This small molecule binds to this protein.
Small molecule (SMILES): O=C(Nc1cc(Br)c(O)c(Br)c1)c1cc(Cl)ccc1Cl

Sequence of chain 2.A:
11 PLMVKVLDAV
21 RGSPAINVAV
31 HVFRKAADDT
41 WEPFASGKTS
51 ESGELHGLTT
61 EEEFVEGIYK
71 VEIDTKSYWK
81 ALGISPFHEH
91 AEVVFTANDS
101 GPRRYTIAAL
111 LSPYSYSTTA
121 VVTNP

Sequence of chain 1.A:
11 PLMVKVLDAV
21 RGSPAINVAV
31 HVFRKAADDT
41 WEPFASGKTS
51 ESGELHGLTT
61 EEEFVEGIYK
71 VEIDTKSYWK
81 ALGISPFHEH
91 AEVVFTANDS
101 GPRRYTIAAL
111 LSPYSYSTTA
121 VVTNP

Binding-site contacts:
Ligand atom NAL contacts residue DZ21 of chain 2.C at 0.7 Å (h-bond).
Ligand atom OAB contacts residue LYS15 of chain 1.A at 2.7 Å (salt-bridge).
Ligand atom CAH contacts residue SER117 of chain 2.A at 3.8 Å.
Ligand atom BRAE contacts residue DZ21 of chain 2.C at 0.5 Å.
Ligand atom BRAF contacts residue THR106 of chain 2.A at 3.8 Å.
Ligand atom CLAC contacts residue SER117 of chain 1.A at 2.9 Å.
Ligand atom CLAD contacts residue THR119 of chain 2.A at 3.7 Å.
Ligand atom CAJ contacts residue DZ21 of chain 2.C at 0.4 Å.
Ligand atom CAQ contacts residue DZ21 of chain 2.C at 0.3 Å.
Ligand atom CAJ contacts residue LEU17 of chain 2.A at 3.6 Å (hydrophobic).
Ligand atom CAH contacts residue DZ21 of chain 2.C at 0.4 Å.
Ligand atom CAG contacts residue DZ21 of chain 2.C at 0.6 Å.
Ligand atom BRAF contacts residue DZ21 of chain 2.C at 0.5 Å.
Ligand atom CAI contacts residue DZ21 of chain 2.C at 0.3 Å.
Ligand atom BRAE contacts residue LYS15 of chain 2.A at 3.6 Å.
Ligand atom CAS contacts residue DZ21 of chain 2.C at 0.4 Å.
Ligand atom CAO contacts residue DZ21 of chain 2.C at 0.3 Å.
Ligand atom CAK contacts residue DZ21 of chain 2.C at 0.4 Å.
Ligand atom CAH contacts residue LEU110 of chain 2.A at 3.7 Å (hydrophobic).
Ligand atom CAR contacts residue DZ21 of chain 2.C at 0.3 Å.
Ligand atom CLAD contacts residue ALA109 of chain 2.A at 3.7 Å.
Ligand atom CAG contacts residue LEU110 of chain 2.A at 3.5 Å (hydrophobic).
Ligand atom CLAD contacts residue ALA108 of chain 2.A at 3.1 Å.
Ligand atom CAT contacts residue DZ21 of chain 2.C at 0.6 Å.
Ligand atom CAQ contacts residue LYS15 of chain 2.A at 3.7 Å.
Ligand atom CAN contacts residue DZ21 of chain 2.C at 0.4 Å.
Ligand atom CLAC contacts residue THR118 of chain 1.A at 3.1 Å.
Ligand atom CAP contacts residue DZ21 of chain 2.C at 0.2 Å.
Ligand atom OAB contacts residue DZ21 of chain 2.C at 0.4 Å (h-bond).
Ligand atom OAA contacts residue LEU17 of chain 1.A at 3.4 Å.
Ligand atom CLAC contacts residue THR119 of chain 1.A at 3.7 Å.
Ligand atom CAG contacts residue SER117 of chain 1.A at 3.6 Å.
Ligand atom CAP contacts residue LYS15 of chain 2.A at 3.5 Å.
Ligand atom CAM contacts residue DZ21 of chain 2.C at 0.9 Å.
Ligand atom OAA contacts residue DZ21 of chain 2.C at 1.6 Å (h-bond).
Ligand atom CAN contacts residue SER117 of chain 1.A at 3.6 Å.
Ligand atom CAP contacts residue LYS15 of chain 1.A at 3.5 Å.
Ligand atom OAB contacts residue LYS15 of chain 2.A at 3.0 Å (salt-bridge).
Ligand atom CLAD contacts residue DZ21 of chain 2.C at 1.5 Å.
Ligand atom CLAC contacts residue DZ21 of chain 2.C at 2.1 Å.